A protein and the small-molecule ligand that binds it are described below.
Small molecule (SMILES): Nc1ccn([C@@H]2O[C@H](CO[P](=O)(O)O[C@H]3[C@@H](O)[C@H](n4ccc(N)nc4=O)O[C@@H]3CO[P](=O)(O)O[C@H]3[C@@H](O)[C@H](n4ccc(N)nc4=O)O[C@@H]3CO)[C@@H](O)[C@H]2O)c(=O)n1

Binding-site contacts:
Ligand atom C4' contacts residue GLU74 of chain 1.C at 3.9 Å.
Ligand atom C1' contacts residue GLU74 of chain 1.C at 3.8 Å.
Ligand atom OP1 contacts residue ASN134 of chain 1.C at 4.2 Å.
Ligand atom O2' contacts residue GLU74 of chain 1.C at 3.2 Å.
Ligand atom OP2 contacts residue LYS10 of chain 1.C at 2.9 Å.
Ligand atom OP1 contacts residue LYS8 of chain 1.C at 2.6 Å (salt-bridge).
Ligand atom O2' contacts residue ASN134 of chain 1.C at 3.2 Å (h-bond).
Ligand atom C2' contacts residue ASN134 of chain 1.C at 4.3 Å.
Ligand atom P contacts residue LYS10 of chain 1.C at 4.0 Å.
Ligand atom O2' contacts residue LEU135 of chain 1.C at 4.3 Å.
Ligand atom O3' contacts residue ASN134 of chain 1.C at 4.2 Å.
Ligand atom C2' contacts residue GLU74 of chain 1.C at 4.1 Å.
Ligand atom OP2 contacts residue LYS8 of chain 1.C at 2.9 Å (salt-bridge).
Ligand atom OP1 contacts residue PRO132 of chain 1.C at 3.6 Å.
Ligand atom P contacts residue LYS8 of chain 1.C at 3.0 Å.
Ligand atom O4' contacts residue GLU74 of chain 1.C at 3.7 Å.
Ligand atom O3' contacts residue LYS8 of chain 1.C at 3.8 Å.
Ligand atom OP1 contacts residue LYS10 of chain 1.C at 4.3 Å.
Ligand atom O5' contacts residue LYS8 of chain 1.C at 4.5 Å.

Sequence of chain 1.C:
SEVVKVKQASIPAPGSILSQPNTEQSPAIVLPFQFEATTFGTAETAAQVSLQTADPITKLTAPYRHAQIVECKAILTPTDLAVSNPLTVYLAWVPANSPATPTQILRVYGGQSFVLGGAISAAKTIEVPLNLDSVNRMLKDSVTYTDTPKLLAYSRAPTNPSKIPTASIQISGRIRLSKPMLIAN